Sequence of chain 1.E:
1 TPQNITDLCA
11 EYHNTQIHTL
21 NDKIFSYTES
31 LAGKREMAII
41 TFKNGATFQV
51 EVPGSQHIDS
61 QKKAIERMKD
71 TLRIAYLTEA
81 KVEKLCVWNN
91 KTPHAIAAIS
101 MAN

Binding-site contacts:
Ligand atom C2 contacts residue ASN90 of chain 1.E at 4.1 Å.
Ligand atom O1 contacts residue GAL1 of chain 1.VA at 1.2 Å.
Ligand atom C4 contacts residue LYS91 of chain 1.E at 3.8 Å.
Ligand atom C4 contacts residue GAL1 of chain 1.VA at 0.1 Å.
Ligand atom C6 contacts residue GAL1 of chain 1.VA at 0.1 Å.
Ligand atom C3 contacts residue ASN90 of chain 1.E at 3.7 Å.
Ligand atom O4 contacts residue GLN56 of chain 1.E at 3.5 Å.
Ligand atom C4 contacts residue TRP88 of chain 1.E at 3.7 Å (hydrophobic).
Ligand atom C1 contacts residue GAL1 of chain 1.VA at 0.3 Å.
Ligand atom O4 contacts residue GLU51 of chain 1.E at 2.6 Å (salt-bridge).
Ligand atom O1 contacts residue TRP88 of chain 1.E at 3.8 Å.
Ligand atom C6 contacts residue GLU51 of chain 1.E at 4.2 Å.
Ligand atom O3 contacts residue TRP88 of chain 1.E at 3.7 Å.
Ligand atom C5 contacts residue GAL1 of chain 1.VA at 0.1 Å.
Ligand atom C4 contacts residue GLU51 of chain 1.E at 3.4 Å.
Ligand atom C3 contacts residue TRP88 of chain 1.E at 3.6 Å (hydrophobic).
Ligand atom C2 contacts residue LYS91 of chain 1.E at 3.9 Å.
Ligand atom O4 contacts residue LYS91 of chain 1.E at 2.8 Å (salt-bridge).
Ligand atom O4 contacts residue GAL1 of chain 1.VA at 0.0 Å (h-bond).
Ligand atom O6 contacts residue GLN61 of chain 1.E at 3.1 Å (h-bond).
Ligand atom C3 contacts residue LYS91 of chain 1.E at 3.7 Å.
Ligand atom O2 contacts residue GAL1 of chain 1.VA at 0.2 Å (h-bond).
Ligand atom O3 contacts residue GLU51 of chain 1.E at 4.2 Å.
Ligand atom O6 contacts residue TRP88 of chain 1.E at 3.8 Å.
Ligand atom O5 contacts residue GAL1 of chain 1.VA at 0.1 Å (h-bond).
Ligand atom C3 contacts residue GAL1 of chain 1.VA at 0.1 Å.
Ligand atom O5 contacts residue GLN56 of chain 1.E at 3.7 Å.
Ligand atom O3 contacts residue ASN90 of chain 1.E at 2.7 Å (h-bond).
Ligand atom O6 contacts residue GAL1 of chain 1.VA at 0.1 Å (h-bond).
Ligand atom C2 contacts residue GAL1 of chain 1.VA at 0.1 Å.
Ligand atom C6 contacts residue GLN56 of chain 1.E at 4.1 Å.
Ligand atom O2 contacts residue ASN90 of chain 1.E at 3.0 Å (h-bond).
Ligand atom C6 contacts residue HIS57 of chain 1.E at 3.6 Å.
Ligand atom O3 contacts residue LYS91 of chain 1.E at 2.9 Å (salt-bridge).
Ligand atom O6 contacts residue HIS57 of chain 1.E at 3.8 Å.
Ligand atom O6 contacts residue GLN56 of chain 1.E at 3.8 Å.
Ligand atom C6 contacts residue GLN61 of chain 1.E at 4.1 Å.
Ligand atom C6 contacts residue TRP88 of chain 1.E at 3.8 Å (hydrophobic).
Ligand atom C5 contacts residue TRP88 of chain 1.E at 3.7 Å (hydrophobic).
Ligand atom O3 contacts residue GAL1 of chain 1.VA at 0.2 Å (h-bond).

A protein and the small-molecule ligand that binds it are described below.
Small molecule (SMILES): OC[C@H]1O[C@H](O)[C@H](O)[C@@H](O)[C@H]1O